Binding-site contacts:
Ligand atom C5 contacts residue ASN74 of chain 1.C at 3.5 Å.
Ligand atom O5 contacts residue ASN74 of chain 1.C at 2.1 Å (h-bond).
Ligand atom C6 contacts residue GLU112 of chain 1.C at 4.0 Å.
Ligand atom O7 contacts residue ARG143 of chain 1.C at 3.6 Å (salt-bridge).
Ligand atom O5 contacts residue GLU112 of chain 1.C at 4.4 Å.
Ligand atom C6 contacts residue ASN74 of chain 1.C at 4.4 Å.
Ligand atom C7 contacts residue ARG143 of chain 1.C at 4.0 Å.
Ligand atom O6 contacts residue ASN74 of chain 1.C at 4.2 Å.
Ligand atom C2 contacts residue PHE113 of chain 1.C at 4.1 Å (hydrophobic).
Ligand atom N2 contacts residue PHE113 of chain 1.C at 3.4 Å (h-bond).
Ligand atom O7 contacts residue ASN74 of chain 1.C at 3.4 Å (h-bond).
Ligand atom N2 contacts residue ASN74 of chain 1.C at 3.3 Å (h-bond).
Ligand atom O6 contacts residue GLU112 of chain 1.C at 4.1 Å.
Ligand atom C2 contacts residue ASN74 of chain 1.C at 2.4 Å.
Ligand atom C3 contacts residue ASN74 of chain 1.C at 3.7 Å.
Ligand atom C8 contacts residue ARG143 of chain 1.C at 3.2 Å.
Ligand atom C7 contacts residue PHE113 of chain 1.C at 3.7 Å (hydrophobic).
Ligand atom C1 contacts residue PHE113 of chain 1.C at 3.6 Å (hydrophobic).
Ligand atom C4 contacts residue ASN74 of chain 1.C at 3.9 Å.
Ligand atom C1 contacts residue ASN74 of chain 1.C at 1.4 Å.
Ligand atom O7 contacts residue GLN73 of chain 1.C at 4.3 Å.
Ligand atom C8 contacts residue THR115 of chain 1.C at 4.0 Å.
Ligand atom C7 contacts residue ASN74 of chain 1.C at 3.7 Å.
Ligand atom C8 contacts residue PHE113 of chain 1.C at 3.8 Å (hydrophobic).

The protein below binds the small molecule below.
Small molecule (SMILES): CC(=O)N[C@@H]1[C@@H](O)[C@H](O)[C@@H](CO)O[C@H]1O

Sequence of chain 1.C:
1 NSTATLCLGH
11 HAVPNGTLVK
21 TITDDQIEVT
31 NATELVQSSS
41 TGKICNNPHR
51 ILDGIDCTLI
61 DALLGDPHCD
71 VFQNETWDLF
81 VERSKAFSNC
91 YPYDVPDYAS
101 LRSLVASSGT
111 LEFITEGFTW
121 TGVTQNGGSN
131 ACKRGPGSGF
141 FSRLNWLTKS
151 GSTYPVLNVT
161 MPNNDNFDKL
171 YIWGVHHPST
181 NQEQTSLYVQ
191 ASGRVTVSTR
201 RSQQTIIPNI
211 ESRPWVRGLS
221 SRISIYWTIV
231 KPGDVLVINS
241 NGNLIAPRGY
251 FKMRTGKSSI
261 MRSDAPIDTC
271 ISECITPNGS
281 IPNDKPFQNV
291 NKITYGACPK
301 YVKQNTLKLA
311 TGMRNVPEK